Sequence of chain 1.A:
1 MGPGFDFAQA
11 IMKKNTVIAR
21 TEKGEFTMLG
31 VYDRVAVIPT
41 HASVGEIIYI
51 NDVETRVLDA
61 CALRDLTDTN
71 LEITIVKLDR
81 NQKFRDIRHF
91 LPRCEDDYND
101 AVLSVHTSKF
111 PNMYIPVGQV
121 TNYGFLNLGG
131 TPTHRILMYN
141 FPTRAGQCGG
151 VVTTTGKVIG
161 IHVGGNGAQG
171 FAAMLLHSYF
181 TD

Binding-site contacts:
Ligand atom C14 contacts residue ILE75 of chain 1.A at 4.0 Å (hydrophobic).
Ligand atom C15 contacts residue ASP59 of chain 1.A at 4.5 Å.
Ligand atom C04 contacts residue ASP59 of chain 1.A at 3.7 Å.
Ligand atom N03 contacts residue ASP59 of chain 1.A at 3.0 Å (salt-bridge).
Ligand atom C09 contacts residue CYS61 of chain 1.A at 4.2 Å (hydrophobic).
Ligand atom C12 contacts residue VAL76 of chain 1.A at 4.2 Å (hydrophobic).
Ligand atom C07 contacts residue ASP59 of chain 1.A at 3.3 Å.
Ligand atom C12 contacts residue ASP59 of chain 1.A at 3.7 Å.
Ligand atom C13 contacts residue VAL76 of chain 1.A at 4.3 Å (hydrophobic).
Ligand atom C10 contacts residue ASP59 of chain 1.A at 3.6 Å.
Ligand atom C12 contacts residue LYS77 of chain 1.A at 3.8 Å.
Ligand atom C02 contacts residue ASP59 of chain 1.A at 3.7 Å.
Ligand atom C13 contacts residue LYS77 of chain 1.A at 3.9 Å.
Ligand atom C13 contacts residue VAL35 of chain 1.A at 4.2 Å (hydrophobic).
Ligand atom C11 contacts residue CYS61 of chain 1.A at 4.2 Å (hydrophobic).
Ligand atom C06 contacts residue ASP59 of chain 1.A at 3.2 Å.
Ligand atom C14 contacts residue VAL35 of chain 1.A at 4.5 Å (hydrophobic).
Ligand atom N03 contacts residue CYS61 of chain 1.A at 4.2 Å.
Ligand atom C11 contacts residue ASP59 of chain 1.A at 3.5 Å.
Ligand atom C12 contacts residue ILE75 of chain 1.A at 3.7 Å (hydrophobic).
Ligand atom C07 contacts residue CYS61 of chain 1.A at 4.4 Å (hydrophobic).
Ligand atom C05 contacts residue ASP59 of chain 1.A at 3.3 Å.
Ligand atom C02 contacts residue CYS61 of chain 1.A at 4.2 Å (hydrophobic).
Ligand atom N08 contacts residue ALA60 of chain 1.A at 3.8 Å.
Ligand atom C13 contacts residue ILE75 of chain 1.A at 3.6 Å (hydrophobic).
Ligand atom C12 contacts residue ALA60 of chain 1.A at 4.1 Å (hydrophobic).
Ligand atom C07 contacts residue ALA60 of chain 1.A at 3.3 Å (hydrophobic).
Ligand atom O01 contacts residue CYS61 of chain 1.A at 4.4 Å.
Ligand atom N08 contacts residue CYS61 of chain 1.A at 3.6 Å.
Ligand atom C11 contacts residue ILE75 of chain 1.A at 4.1 Å (hydrophobic).
Ligand atom C11 contacts residue ALA60 of chain 1.A at 4.0 Å (hydrophobic).

The small molecule below binds the protein below.
Small molecule (SMILES): O=C(N[C@@H]1CCCNC1)c1ccccc1